This small molecule binds to this protein.
Small molecule (SMILES): CC(=O)N[C@@H]1[C@@H](O)[C@H](O)[C@@H](CO)O[C@H]1O

Sequence of chain 1.B:
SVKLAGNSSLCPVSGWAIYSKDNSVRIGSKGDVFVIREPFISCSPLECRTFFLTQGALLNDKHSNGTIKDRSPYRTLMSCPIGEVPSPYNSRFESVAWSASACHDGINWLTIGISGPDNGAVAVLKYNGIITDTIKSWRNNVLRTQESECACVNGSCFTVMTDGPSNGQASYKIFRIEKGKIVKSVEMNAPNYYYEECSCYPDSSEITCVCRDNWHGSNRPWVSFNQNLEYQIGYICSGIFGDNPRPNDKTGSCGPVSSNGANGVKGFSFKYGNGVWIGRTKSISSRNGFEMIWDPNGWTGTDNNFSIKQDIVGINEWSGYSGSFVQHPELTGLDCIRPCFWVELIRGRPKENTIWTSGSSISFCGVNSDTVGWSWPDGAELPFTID

Binding-site contacts:
Ligand atom C6 contacts residue ALA5 of chain 1.B at 4.5 Å (hydrophobic).
Ligand atom C3 contacts residue ASN7 of chain 1.B at 3.8 Å.
Ligand atom C8 contacts residue ASN7 of chain 1.B at 4.3 Å.
Ligand atom O5 contacts residue ASN7 of chain 1.B at 2.3 Å (h-bond).
Ligand atom N2 contacts residue ASN7 of chain 1.B at 2.7 Å (h-bond).
Ligand atom C7 contacts residue ASN7 of chain 1.B at 3.6 Å.
Ligand atom O7 contacts residue ASN7 of chain 1.B at 4.2 Å.
Ligand atom C1 contacts residue ASN7 of chain 1.B at 1.4 Å.
Ligand atom O5 contacts residue ALA5 of chain 1.B at 4.1 Å.
Ligand atom C2 contacts residue ASN7 of chain 1.B at 2.4 Å.
Ligand atom C5 contacts residue ASN7 of chain 1.B at 3.6 Å.
Ligand atom C4 contacts residue ASN7 of chain 1.B at 4.1 Å.